Binding-site contacts:
Ligand atom N2 contacts residue ARG14 of chain 1.A at 3.9 Å.
Ligand atom N1 contacts residue HIS15 of chain 1.A at 4.4 Å.
Ligand atom PT1 contacts residue HIS15 of chain 1.A at 2.3 Å.
Ligand atom N2 contacts residue HIS15 of chain 1.A at 3.1 Å (h-bond).

This small molecule binds to this protein.
Small molecule (SMILES): [NH3+][Pt]1([NH3+])OC(=O)C2(CCC2)C(=O)O1

Sequence of chain 1.A:
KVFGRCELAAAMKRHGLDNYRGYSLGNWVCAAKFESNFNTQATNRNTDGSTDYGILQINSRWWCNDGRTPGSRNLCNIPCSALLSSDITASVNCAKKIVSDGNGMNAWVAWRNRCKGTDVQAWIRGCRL